Binding-site contacts:
Ligand atom C6 contacts residue SER45 of chain 2.A at 3.5 Å.
Ligand atom C17 contacts residue GLY48 of chain 2.A at 3.5 Å.
Ligand atom N1 contacts residue VAL47 of chain 2.A at 3.4 Å.
Ligand atom N3 contacts residue GLY48 of chain 2.A at 2.8 Å (h-bond).
Ligand atom C17 contacts residue TRP120 of chain 4.A at 3.7 Å (hydrophobic).
Ligand atom N4 contacts residue GLU121 of chain 4.A at 3.1 Å (salt-bridge).
Ligand atom O1 contacts residue TYR43 of chain 2.A at 2.6 Å (h-bond).
Ligand atom O3 contacts residue ASN49 of chain 2.A at 3.5 Å.
Ligand atom C2 contacts residue TRP120 of chain 4.A at 3.6 Å (hydrophobic).
Ligand atom C8 contacts residue TRP79 of chain 2.A at 3.7 Å (hydrophobic).
Ligand atom C1 contacts residue LEU25 of chain 2.A at 3.7 Å (hydrophobic).
Ligand atom C1 contacts residue SER27 of chain 2.A at 3.7 Å.
Ligand atom C30 contacts residue GLU121 of chain 4.A at 3.3 Å.
Ligand atom FE1 contacts residue GLU121 of chain 4.A at 2.2 Å.
Ligand atom C28 contacts residue GLU121 of chain 4.A at 3.2 Å.
Ligand atom C2 contacts residue VAL47 of chain 2.A at 3.6 Å (hydrophobic).
Ligand atom C24 contacts residue GLU121 of chain 4.A at 3.7 Å.
Ligand atom C1 contacts residue TYR43 of chain 2.A at 3.5 Å (hydrophobic).
Ligand atom C1 contacts residue ASP128 of chain 2.A at 3.7 Å.
Ligand atom C9 contacts residue GLY48 of chain 2.A at 3.4 Å.
Ligand atom O1 contacts residue ASN23 of chain 2.A at 2.9 Å (h-bond).
Ligand atom O3 contacts residue GLY48 of chain 2.A at 3.3 Å.
Ligand atom C8 contacts residue LEU110 of chain 2.A at 3.7 Å (hydrophobic).
Ligand atom C10 contacts residue TRP79 of chain 2.A at 3.6 Å (hydrophobic).
Ligand atom C1 contacts residue ASN23 of chain 2.A at 3.7 Å.
Ligand atom C27 contacts residue GLU121 of chain 4.A at 3.3 Å.
Ligand atom C10 contacts residue GLY48 of chain 2.A at 3.5 Å.
Ligand atom C4 contacts residue TRP108 of chain 2.A at 3.4 Å (hydrophobic).
Ligand atom N5 contacts residue GLU121 of chain 4.A at 3.3 Å (salt-bridge).
Ligand atom N1 contacts residue SER45 of chain 2.A at 3.0 Å (h-bond).
Ligand atom S1 contacts residue TRP92 of chain 2.A at 3.7 Å.
Ligand atom N6 contacts residue GLU121 of chain 4.A at 2.9 Å (salt-bridge).
Ligand atom C5 contacts residue TRP120 of chain 4.A at 3.6 Å (hydrophobic).
Ligand atom N7 contacts residue GLU121 of chain 4.A at 3.3 Å (salt-bridge).
Ligand atom N2 contacts residue ASP128 of chain 2.A at 2.8 Å (salt-bridge).
Ligand atom O2 contacts residue ALA86 of chain 2.A at 3.7 Å.
Ligand atom S1 contacts residue TRP79 of chain 2.A at 3.6 Å.
Ligand atom O2 contacts residue SER88 of chain 2.A at 2.8 Å (h-bond).
Ligand atom S1 contacts residue THR90 of chain 2.A at 3.2 Å (h-bond).
Ligand atom O1 contacts residue SER27 of chain 2.A at 2.8 Å (h-bond).

Sequence of chain 2.A:
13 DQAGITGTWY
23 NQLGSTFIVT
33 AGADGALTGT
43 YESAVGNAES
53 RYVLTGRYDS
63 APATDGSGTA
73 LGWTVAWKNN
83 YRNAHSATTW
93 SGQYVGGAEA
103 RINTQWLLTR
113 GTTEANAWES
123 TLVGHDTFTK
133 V

Sequence of chain 4.A:
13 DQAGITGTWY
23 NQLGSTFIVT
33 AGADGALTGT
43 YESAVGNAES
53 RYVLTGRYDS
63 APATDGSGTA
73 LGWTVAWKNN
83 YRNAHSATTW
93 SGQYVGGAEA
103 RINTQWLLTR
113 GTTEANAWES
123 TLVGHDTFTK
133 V

This protein binds this small molecule.
Small molecule (SMILES): CC1(C)C(=O)N2C(C)(C)C(=O)N3c4ccc(C(=O)NCCCC[C@@H]5SC[C@@H]6NC(=O)N[C@@H]65)cc4N4C(=O)C(C)(C)N(C1=O)[Fe]342